Sequence of chain 20.C:
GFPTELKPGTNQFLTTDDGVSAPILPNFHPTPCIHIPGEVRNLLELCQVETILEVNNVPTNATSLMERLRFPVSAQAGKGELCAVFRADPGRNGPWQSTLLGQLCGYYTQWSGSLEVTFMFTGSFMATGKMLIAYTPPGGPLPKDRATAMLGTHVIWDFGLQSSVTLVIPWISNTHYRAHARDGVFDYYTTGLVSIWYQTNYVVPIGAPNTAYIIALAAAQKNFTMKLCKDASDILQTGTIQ

Sequence of chain 19.C:
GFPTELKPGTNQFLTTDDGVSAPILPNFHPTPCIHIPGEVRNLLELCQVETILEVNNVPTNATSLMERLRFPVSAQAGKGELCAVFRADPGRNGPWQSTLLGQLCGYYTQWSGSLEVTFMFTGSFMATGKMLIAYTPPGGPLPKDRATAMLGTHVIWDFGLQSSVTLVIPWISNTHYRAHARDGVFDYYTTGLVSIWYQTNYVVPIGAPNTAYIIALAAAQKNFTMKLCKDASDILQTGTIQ

The small molecule below binds the protein below.
Small molecule (SMILES): Cc1nc(-c2ccc(OCCCCCN3CCN(c4ccnc(N)c4)C3=O)cc2)no1

Binding-site contacts:
Ligand atom C3 contacts residue ASP112 of chain 19.A at 3.0 Å.
Ligand atom C16 contacts residue ILE111 of chain 19.A at 3.5 Å (hydrophobic).
Ligand atom C14 contacts residue MET195 of chain 19.A at 3.9 Å (hydrophobic).
Ligand atom O3 contacts residue ASP112 of chain 19.A at 3.6 Å.
Ligand atom C5 contacts residue TRP203 of chain 19.A at 3.8 Å (hydrophobic).
Ligand atom C12 contacts residue MET195 of chain 19.A at 3.8 Å (hydrophobic).
Ligand atom N5 contacts residue PHE233 of chain 19.A at 3.2 Å.
Ligand atom O1 contacts residue MET195 of chain 19.A at 3.2 Å.
Ligand atom C17 contacts residue PHE135 of chain 19.A at 3.9 Å (hydrophobic).
Ligand atom N4 contacts residue TRP203 of chain 19.A at 3.6 Å (h-bond).
Ligand atom C16 contacts residue PHE135 of chain 19.A at 3.4 Å (hydrophobic).
Ligand atom O2 contacts residue PHE137 of chain 19.A at 4.0 Å.
Ligand atom C7 contacts residue ASN228 of chain 19.A at 3.8 Å.
Ligand atom C16 contacts residue PHE155 of chain 19.A at 3.9 Å (hydrophobic).
Ligand atom C18 contacts residue PHE155 of chain 19.A at 3.9 Å (hydrophobic).
Ligand atom C9 contacts residue ILE113 of chain 19.A at 3.7 Å (hydrophobic).
Ligand atom C4 contacts residue TRP203 of chain 19.A at 4.0 Å (hydrophobic).
Ligand atom C7 contacts residue TYR201 of chain 19.A at 3.8 Å (hydrophobic).
Ligand atom N1 contacts residue ASP112 of chain 19.A at 3.9 Å.
Ligand atom C2 contacts residue ASP112 of chain 19.A at 2.8 Å.
Ligand atom C17 contacts residue PHE155 of chain 19.A at 3.7 Å (hydrophobic).
Ligand atom C13 contacts residue PHE135 of chain 19.A at 3.4 Å (hydrophobic).
Ligand atom C19 contacts residue ILE24 of chain 19.C at 3.5 Å (hydrophobic).
Ligand atom N2 contacts residue TRP203 of chain 19.A at 3.9 Å.
Ligand atom N6 contacts residue PHE155 of chain 19.A at 3.8 Å.
Ligand atom C14 contacts residue PHE135 of chain 19.A at 3.7 Å (hydrophobic).
Ligand atom C2 contacts residue THR114 of chain 19.A at 3.6 Å.
Ligand atom N1 contacts residue THR114 of chain 19.A at 4.0 Å.
Ligand atom C13 contacts residue MET195 of chain 19.A at 3.9 Å (hydrophobic).
Ligand atom C22 contacts residue VAL179 of chain 19.A at 3.4 Å (hydrophobic).
Ligand atom C15 contacts residue MET195 of chain 19.A at 3.8 Å (hydrophobic).
Ligand atom C14 contacts residue PHE155 of chain 19.A at 3.9 Å (hydrophobic).
Ligand atom O3 contacts residue ILE113 of chain 19.A at 3.0 Å (h-bond).
Ligand atom C19 contacts residue VAL192 of chain 19.A at 3.4 Å (hydrophobic).
Ligand atom O2 contacts residue PHE233 of chain 19.A at 3.0 Å.
Ligand atom C8 contacts residue TYR201 of chain 19.A at 3.3 Å (hydrophobic).
Ligand atom C13 contacts residue ILE111 of chain 19.A at 4.0 Å (hydrophobic).
Ligand atom N6 contacts residue ILE24 of chain 19.C at 3.9 Å.
Ligand atom N5 contacts residue PHE137 of chain 19.A at 3.5 Å.
Ligand atom C15 contacts residue VAL192 of chain 19.A at 3.2 Å (hydrophobic).

Sequence of chain 19.A:
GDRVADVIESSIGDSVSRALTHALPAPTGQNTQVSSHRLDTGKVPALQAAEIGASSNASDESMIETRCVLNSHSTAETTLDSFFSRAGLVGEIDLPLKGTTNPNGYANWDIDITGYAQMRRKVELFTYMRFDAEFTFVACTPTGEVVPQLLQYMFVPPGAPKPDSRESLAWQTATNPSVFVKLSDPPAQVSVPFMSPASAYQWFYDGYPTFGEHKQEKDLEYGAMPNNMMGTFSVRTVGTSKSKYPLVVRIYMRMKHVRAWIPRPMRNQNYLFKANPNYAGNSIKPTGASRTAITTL